A small-molecule ligand and the protein it binds are described below.
Small molecule (SMILES): CC(=O)N[C@@H]1[C@@H](O)[C@H](O)[C@@H](CO)O[C@H]1O

Binding-site contacts:
Ligand atom C8 contacts residue ASN331 of chain 1.J at 4.1 Å.
Ligand atom N2 contacts residue GLN580 of chain 1.J at 4.3 Å.
Ligand atom O5 contacts residue GLN580 of chain 1.J at 3.1 Å (h-bond).
Ligand atom O5 contacts residue ASN331 of chain 1.J at 2.5 Å (h-bond).
Ligand atom C4 contacts residue GLN580 of chain 1.J at 3.7 Å.
Ligand atom C6 contacts residue ASN331 of chain 1.J at 4.5 Å.
Ligand atom N2 contacts residue ASN331 of chain 1.J at 2.7 Å (h-bond).
Ligand atom C6 contacts residue ILE332 of chain 1.J at 3.9 Å (hydrophobic).
Ligand atom O7 contacts residue ASN331 of chain 1.J at 3.0 Å (h-bond).
Ligand atom C4 contacts residue ASN331 of chain 1.J at 4.3 Å.
Ligand atom C1 contacts residue GLN580 of chain 1.J at 3.5 Å.
Ligand atom C3 contacts residue ASN331 of chain 1.J at 3.8 Å.
Ligand atom C3 contacts residue GLN580 of chain 1.J at 4.0 Å.
Ligand atom O7 contacts residue GLN580 of chain 1.J at 3.5 Å.
Ligand atom C6 contacts residue LEU582 of chain 1.J at 3.7 Å (hydrophobic).
Ligand atom C1 contacts residue ILE332 of chain 1.J at 4.2 Å (hydrophobic).
Ligand atom C6 contacts residue GLN580 of chain 1.J at 4.3 Å.
Ligand atom O5 contacts residue ILE332 of chain 1.J at 3.8 Å.
Ligand atom C5 contacts residue ILE332 of chain 1.J at 3.7 Å (hydrophobic).
Ligand atom O3 contacts residue GLN580 of chain 1.J at 4.4 Å.
Ligand atom O5 contacts residue PRO579 of chain 1.J at 4.5 Å.
Ligand atom C5 contacts residue GLN580 of chain 1.J at 3.9 Å.
Ligand atom C2 contacts residue ASN331 of chain 1.J at 2.5 Å.
Ligand atom C7 contacts residue ASN331 of chain 1.J at 3.0 Å.
Ligand atom O6 contacts residue ILE332 of chain 1.J at 3.1 Å.
Ligand atom C2 contacts residue GLN580 of chain 1.J at 3.2 Å.
Ligand atom C7 contacts residue GLN580 of chain 1.J at 4.4 Å.
Ligand atom C1 contacts residue ASN331 of chain 1.J at 1.4 Å.
Ligand atom C5 contacts residue ASN331 of chain 1.J at 3.8 Å.

Sequence of chain 1.J:
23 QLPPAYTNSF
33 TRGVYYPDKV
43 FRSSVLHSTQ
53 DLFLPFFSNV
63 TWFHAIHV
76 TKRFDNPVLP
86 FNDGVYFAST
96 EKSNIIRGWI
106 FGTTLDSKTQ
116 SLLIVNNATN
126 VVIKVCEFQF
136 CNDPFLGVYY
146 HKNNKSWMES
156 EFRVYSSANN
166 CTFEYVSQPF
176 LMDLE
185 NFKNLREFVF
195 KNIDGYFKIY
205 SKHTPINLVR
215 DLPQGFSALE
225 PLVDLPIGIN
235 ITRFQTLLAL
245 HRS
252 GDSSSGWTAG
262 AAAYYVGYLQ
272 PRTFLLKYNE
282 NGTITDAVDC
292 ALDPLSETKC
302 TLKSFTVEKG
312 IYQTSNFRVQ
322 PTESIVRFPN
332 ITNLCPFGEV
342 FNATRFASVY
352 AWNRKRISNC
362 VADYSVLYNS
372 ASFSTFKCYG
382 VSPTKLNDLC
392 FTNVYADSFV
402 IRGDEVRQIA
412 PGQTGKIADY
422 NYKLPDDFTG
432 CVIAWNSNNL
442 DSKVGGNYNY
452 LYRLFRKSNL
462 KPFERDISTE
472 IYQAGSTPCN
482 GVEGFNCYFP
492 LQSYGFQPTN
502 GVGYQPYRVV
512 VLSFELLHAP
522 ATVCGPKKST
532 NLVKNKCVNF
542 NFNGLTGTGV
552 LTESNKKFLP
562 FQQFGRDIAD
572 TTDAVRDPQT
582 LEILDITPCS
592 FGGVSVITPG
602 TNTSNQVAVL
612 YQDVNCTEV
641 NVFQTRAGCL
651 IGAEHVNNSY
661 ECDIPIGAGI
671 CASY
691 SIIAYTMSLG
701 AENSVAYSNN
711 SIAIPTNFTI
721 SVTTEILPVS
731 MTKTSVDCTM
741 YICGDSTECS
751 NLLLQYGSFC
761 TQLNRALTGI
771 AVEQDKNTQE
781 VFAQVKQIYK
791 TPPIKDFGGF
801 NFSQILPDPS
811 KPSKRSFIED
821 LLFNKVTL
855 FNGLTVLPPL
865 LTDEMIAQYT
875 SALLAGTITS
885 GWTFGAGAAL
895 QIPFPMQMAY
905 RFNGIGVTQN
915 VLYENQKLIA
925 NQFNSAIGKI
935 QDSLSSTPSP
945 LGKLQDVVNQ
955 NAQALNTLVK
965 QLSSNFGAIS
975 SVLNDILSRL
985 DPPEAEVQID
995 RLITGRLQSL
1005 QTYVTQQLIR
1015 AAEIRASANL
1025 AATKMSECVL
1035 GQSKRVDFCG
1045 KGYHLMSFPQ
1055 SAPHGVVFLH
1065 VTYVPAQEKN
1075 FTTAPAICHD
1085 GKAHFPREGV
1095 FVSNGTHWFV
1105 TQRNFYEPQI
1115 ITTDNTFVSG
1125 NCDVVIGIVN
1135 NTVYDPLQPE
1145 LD